Sequence of chain 1.A:
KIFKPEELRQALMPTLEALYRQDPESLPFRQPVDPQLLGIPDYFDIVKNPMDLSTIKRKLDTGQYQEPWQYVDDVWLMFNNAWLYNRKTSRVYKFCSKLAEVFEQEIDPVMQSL

The protein below binds the small molecule below.
Small molecule (SMILES): CCOc1ccc(C(C)=O)cc1-c1cc(NC(=O)c2ccco2)cc(-c2ccn(C)n2)c1

Binding-site contacts:
Ligand atom CAH contacts residue AY21 of chain 1.C at 0.1 Å.
Ligand atom OAD contacts residue AY21 of chain 1.C at 0.1 Å (h-bond).
Ligand atom CBA contacts residue AY21 of chain 1.C at 0.0 Å.
Ligand atom CAX contacts residue AY21 of chain 1.C at 0.1 Å.
Ligand atom CAM contacts residue AY21 of chain 1.C at 0.1 Å.
Ligand atom CAN contacts residue PRO32 of chain 1.A at 3.5 Å (hydrophobic).
Ligand atom CBB contacts residue GLN35 of chain 1.A at 3.2 Å.
Ligand atom CAP contacts residue AY21 of chain 1.C at 0.0 Å.
Ligand atom CAJ contacts residue AY21 of chain 1.C at 0.1 Å.
Ligand atom CBC contacts residue AY21 of chain 1.C at 0.1 Å.
Ligand atom CAA contacts residue AY21 of chain 1.C at 0.1 Å.
Ligand atom NAR contacts residue AY21 of chain 1.C at 0.5 Å.
Ligand atom CAV contacts residue AY21 of chain 1.C at 0.1 Å.
Ligand atom CAL contacts residue GLN35 of chain 1.A at 3.2 Å.
Ligand atom OAE contacts residue ARG95 of chain 1.A at 2.7 Å (salt-bridge).
Ligand atom CAY contacts residue AY21 of chain 1.C at 0.0 Å.
Ligand atom CAZ contacts residue AY21 of chain 1.C at 0.1 Å.
Ligand atom CAK contacts residue AY21 of chain 1.C at 0.2 Å.
Ligand atom OAT contacts residue AY21 of chain 1.C at 0.0 Å (h-bond).
Ligand atom CAB contacts residue AY21 of chain 1.C at 0.1 Å.
Ligand atom OAE contacts residue AY21 of chain 1.C at 0.1 Å (h-bond).
Ligand atom OAD contacts residue ASN90 of chain 1.A at 3.0 Å (h-bond).
Ligand atom CAF contacts residue AY21 of chain 1.C at 0.1 Å.
Ligand atom CAB contacts residue PRO32 of chain 1.A at 3.4 Å (hydrophobic).
Ligand atom NAS contacts residue AY21 of chain 1.C at 0.1 Å (h-bond).
Ligand atom CAN contacts residue AY21 of chain 1.C at 0.1 Å.
Ligand atom OAU contacts residue AY21 of chain 1.C at 0.1 Å (h-bond).
Ligand atom CAC contacts residue AY21 of chain 1.C at 1.4 Å.
Ligand atom CBD contacts residue AY21 of chain 1.C at 0.0 Å.
Ligand atom CAO contacts residue AY21 of chain 1.C at 0.1 Å.
Ligand atom OAU contacts residue ARG95 of chain 1.A at 2.7 Å (salt-bridge).
Ligand atom CBB contacts residue AY21 of chain 1.C at 0.2 Å.
Ligand atom CAK contacts residue GLN35 of chain 1.A at 3.0 Å.
Ligand atom CAQ contacts residue AY21 of chain 1.C at 0.0 Å.
Ligand atom CAG contacts residue AY21 of chain 1.C at 0.1 Å.
Ligand atom CAI contacts residue AY21 of chain 1.C at 0.1 Å.
Ligand atom CAL contacts residue AY21 of chain 1.C at 0.1 Å.
Ligand atom NBF contacts residue AY21 of chain 1.C at 0.4 Å.
Ligand atom CBE contacts residue AY21 of chain 1.C at 0.0 Å.
Ligand atom CAW contacts residue AY21 of chain 1.C at 0.1 Å.